Binding-site contacts:
Ligand atom C8 contacts residue ASN120 of chain 3.E at 4.1 Å.
Ligand atom C4 contacts residue TRP138 of chain 3.E at 3.3 Å (hydrophobic).
Ligand atom O4 contacts residue TRP138 of chain 3.E at 3.1 Å.
Ligand atom C1 contacts residue ASN120 of chain 3.E at 1.4 Å.
Ligand atom C7 contacts residue TRP138 of chain 3.E at 4.3 Å (hydrophobic).
Ligand atom N2 contacts residue ASN120 of chain 3.E at 3.0 Å (h-bond).
Ligand atom C8 contacts residue TRP138 of chain 3.E at 4.0 Å (hydrophobic).
Ligand atom C7 contacts residue ASN120 of chain 3.E at 3.8 Å.
Ligand atom O5 contacts residue ASN120 of chain 3.E at 2.4 Å (h-bond).
Ligand atom C1 contacts residue TRP138 of chain 3.E at 3.9 Å (hydrophobic).
Ligand atom O3 contacts residue TRP138 of chain 3.E at 3.5 Å.
Ligand atom C5 contacts residue ASN120 of chain 3.E at 3.9 Å.
Ligand atom O7 contacts residue ASN120 of chain 3.E at 4.4 Å.
Ligand atom C5 contacts residue TRP138 of chain 3.E at 3.5 Å (hydrophobic).
Ligand atom O5 contacts residue TRP138 of chain 3.E at 4.3 Å.
Ligand atom O5 contacts residue ASN120 of chain 3.E at 4.0 Å.
Ligand atom O7 contacts residue TRP138 of chain 3.E at 3.8 Å.
Ligand atom C4 contacts residue ASN120 of chain 3.E at 4.2 Å.
Ligand atom C3 contacts residue TRP138 of chain 3.E at 2.9 Å (hydrophobic).
Ligand atom C3 contacts residue ASN120 of chain 3.E at 3.9 Å.
Ligand atom N2 contacts residue TRP138 of chain 3.E at 3.7 Å.
Ligand atom C5 contacts residue ASN120 of chain 3.E at 3.6 Å.
Ligand atom C2 contacts residue TRP138 of chain 3.E at 3.8 Å (hydrophobic).
Ligand atom C8 contacts residue GLY119 of chain 3.E at 3.9 Å.
Ligand atom C6 contacts residue ASN120 of chain 3.E at 3.0 Å.
Ligand atom C2 contacts residue ASN120 of chain 3.E at 2.6 Å.

A small-molecule ligand and the protein it binds are described below.
Small molecule (SMILES): CC(=O)N[C@H]1[C@H](O[C@H]2[C@H](O)[C@@H](NC(C)=O)CO[C@@H]2CO[C@@H]2O[C@@H](C)[C@@H](O)[C@@H](O)[C@@H]2O)O[C@H](CO)[C@@H](O[C@@H]2O[C@H](CO)[C@@H](O)[C@H](O[C@@H]3O[C@H](CO)[C@@H](O)[C@H](O)[C@@H]3O)[C@@H]2O)[C@@H]1O

Sequence of chain 3.E:
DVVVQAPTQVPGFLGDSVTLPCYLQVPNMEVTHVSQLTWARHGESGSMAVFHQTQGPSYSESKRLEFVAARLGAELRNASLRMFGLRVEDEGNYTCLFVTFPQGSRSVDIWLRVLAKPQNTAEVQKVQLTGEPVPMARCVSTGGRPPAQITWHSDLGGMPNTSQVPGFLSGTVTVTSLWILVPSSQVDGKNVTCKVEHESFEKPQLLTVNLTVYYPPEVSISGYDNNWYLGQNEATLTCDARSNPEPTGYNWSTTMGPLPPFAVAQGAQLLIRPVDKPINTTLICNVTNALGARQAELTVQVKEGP